The small molecule below binds the protein below.
Small molecule (SMILES): O=[C][Re]12([C]=O)([C]=O)<-O3[Re]4([C]=O)([C]=O)([C]=O)<-O1[Re]1([C]=O)([C]=O)([C]=O)<-O4[Re]3([C]=O)([C]=O)([C]=O)<-O21

Binding-site contacts:
Ligand atom C8 contacts residue ASP119 of chain 1.A at 3.8 Å.
Ligand atom C1 contacts residue ASP119 of chain 1.A at 3.9 Å.
Ligand atom C6 contacts residue THR118 of chain 1.A at 3.8 Å.
Ligand atom O10 contacts residue ASP119 of chain 1.A at 4.1 Å.
Ligand atom O11 contacts residue GLY117 of chain 1.A at 3.1 Å (h-bond).
Ligand atom C8 contacts residue THR118 of chain 1.A at 3.9 Å.
Ligand atom O11 contacts residue THR118 of chain 1.A at 3.3 Å.
Ligand atom C6 contacts residue ASP119 of chain 1.A at 4.2 Å.
Ligand atom O4 contacts residue ASP119 of chain 1.A at 3.2 Å.
Ligand atom O11 contacts residue ASP119 of chain 1.A at 3.5 Å (salt-bridge).
Ligand atom O10 contacts residue THR118 of chain 1.A at 3.1 Å (h-bond).
Ligand atom C8 contacts residue GLY117 of chain 1.A at 3.2 Å.
Ligand atom C6 contacts residue GLY117 of chain 1.A at 3.5 Å.
Ligand atom O10 contacts residue GLY117 of chain 1.A at 3.6 Å (h-bond).
Ligand atom O5 contacts residue GLY117 of chain 1.A at 4.1 Å.
Ligand atom RE3 contacts residue GLY117 of chain 1.A at 4.2 Å.

Sequence of chain 1.A:
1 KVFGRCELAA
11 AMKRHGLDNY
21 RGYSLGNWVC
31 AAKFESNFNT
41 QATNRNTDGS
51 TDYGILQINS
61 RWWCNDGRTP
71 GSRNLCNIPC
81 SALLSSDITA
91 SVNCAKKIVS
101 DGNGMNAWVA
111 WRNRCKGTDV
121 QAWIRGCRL